Sequence of chain 4.C:
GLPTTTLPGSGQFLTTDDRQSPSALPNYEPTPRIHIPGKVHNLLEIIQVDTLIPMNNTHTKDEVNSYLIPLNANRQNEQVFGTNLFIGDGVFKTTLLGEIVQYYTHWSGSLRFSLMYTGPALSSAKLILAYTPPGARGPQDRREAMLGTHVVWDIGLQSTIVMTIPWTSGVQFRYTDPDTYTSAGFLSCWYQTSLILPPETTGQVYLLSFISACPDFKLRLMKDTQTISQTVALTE

Sequence of chain 4.A:
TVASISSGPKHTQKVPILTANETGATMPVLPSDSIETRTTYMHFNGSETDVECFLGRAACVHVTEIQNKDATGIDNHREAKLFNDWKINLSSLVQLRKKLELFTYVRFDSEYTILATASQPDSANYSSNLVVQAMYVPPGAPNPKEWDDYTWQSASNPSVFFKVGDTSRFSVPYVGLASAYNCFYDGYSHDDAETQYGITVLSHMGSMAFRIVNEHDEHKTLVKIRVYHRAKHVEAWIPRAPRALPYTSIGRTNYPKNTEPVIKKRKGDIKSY

This small molecule binds to this protein.
Small molecule (SMILES): Cc1cc(CCCCCCCOc2ccc(C3=N[C@@H](C)CO3)cc2)on1

Binding-site contacts:
Ligand atom C6C contacts residue VAL191 of chain 4.A at 3.2 Å (hydrophobic).
Ligand atom C31 contacts residue SER175 of chain 4.A at 3.6 Å.
Ligand atom C4C contacts residue TYR152 of chain 4.A at 3.8 Å (hydrophobic).
Ligand atom O1 contacts residue ALA24 of chain 4.C at 3.6 Å.
Ligand atom C5C contacts residue ILE104 of chain 4.A at 3.8 Å (hydrophobic).
Ligand atom C6B contacts residue TYR197 of chain 4.A at 3.7 Å (hydrophobic).
Ligand atom C4 contacts residue MET224 of chain 4.A at 3.8 Å (hydrophobic).
Ligand atom C3C contacts residue TYR128 of chain 4.A at 3.9 Å (hydrophobic).
Ligand atom C4C contacts residue ILE104 of chain 4.A at 3.9 Å (hydrophobic).
Ligand atom C5 contacts residue PHE186 of chain 4.A at 3.5 Å (hydrophobic).
Ligand atom CM1 contacts residue SER107 of chain 4.A at 3.9 Å.
Ligand atom C1C contacts residue TYR152 of chain 4.A at 4.0 Å (hydrophobic).
Ligand atom C4A contacts residue ASN198 of chain 4.A at 3.9 Å.
Ligand atom C7C contacts residue TYR197 of chain 4.A at 3.8 Å (hydrophobic).
Ligand atom C6B contacts residue LEU106 of chain 4.A at 4.0 Å (hydrophobic).
Ligand atom C31 contacts residue VAL176 of chain 4.A at 3.3 Å (hydrophobic).
Ligand atom C5B contacts residue TYR197 of chain 4.A at 3.8 Å (hydrophobic).
Ligand atom C4 contacts residue TYR152 of chain 4.A at 3.9 Å (hydrophobic).
Ligand atom O1B contacts residue TYR128 of chain 4.A at 3.9 Å.
Ligand atom C5B contacts residue LEU106 of chain 4.A at 3.8 Å (hydrophobic).
Ligand atom C2C contacts residue VAL188 of chain 4.A at 3.2 Å (hydrophobic).
Ligand atom C4B contacts residue LEU106 of chain 4.A at 4.0 Å (hydrophobic).
Ligand atom N2 contacts residue ALA24 of chain 4.C at 3.4 Å.
Ligand atom C2C contacts residue TYR152 of chain 4.A at 4.0 Å (hydrophobic).
Ligand atom N2 contacts residue PHE186 of chain 4.A at 3.7 Å.
Ligand atom O1 contacts residue TYR152 of chain 4.A at 3.9 Å.
Ligand atom C5C contacts residue TYR128 of chain 4.A at 3.5 Å (hydrophobic).
Ligand atom O1B contacts residue ILE104 of chain 4.A at 3.9 Å.
Ligand atom C31 contacts residue ALA150 of chain 4.A at 3.1 Å (hydrophobic).
Ligand atom O1 contacts residue VAL188 of chain 4.A at 3.8 Å.
Ligand atom C5 contacts residue TYR152 of chain 4.A at 3.8 Å (hydrophobic).
Ligand atom C3C contacts residue VAL188 of chain 4.A at 3.3 Å (hydrophobic).
Ligand atom C4 contacts residue PHE186 of chain 4.A at 3.6 Å (hydrophobic).
Ligand atom C3 contacts residue PRO174 of chain 4.A at 3.8 Å (hydrophobic).
Ligand atom N2 contacts residue PRO174 of chain 4.A at 3.9 Å.
Ligand atom O1 contacts residue PHE186 of chain 4.A at 3.5 Å.
Ligand atom C3 contacts residue PHE186 of chain 4.A at 3.8 Å (hydrophobic).
Ligand atom C7C contacts residue TYR128 of chain 4.A at 3.6 Å (hydrophobic).
Ligand atom C31 contacts residue PRO174 of chain 4.A at 3.4 Å (hydrophobic).
Ligand atom C7C contacts residue VAL191 of chain 4.A at 4.0 Å (hydrophobic).